The protein below binds the small molecule below.
Small molecule (SMILES): CC(=O)N[C@H]1[C@H](O[C@H]2[C@H](O)[C@@H](NC(C)=O)CO[C@@H]2CO)O[C@H](CO)[C@@H](O)[C@@H]1O

Sequence of chain 1.A:
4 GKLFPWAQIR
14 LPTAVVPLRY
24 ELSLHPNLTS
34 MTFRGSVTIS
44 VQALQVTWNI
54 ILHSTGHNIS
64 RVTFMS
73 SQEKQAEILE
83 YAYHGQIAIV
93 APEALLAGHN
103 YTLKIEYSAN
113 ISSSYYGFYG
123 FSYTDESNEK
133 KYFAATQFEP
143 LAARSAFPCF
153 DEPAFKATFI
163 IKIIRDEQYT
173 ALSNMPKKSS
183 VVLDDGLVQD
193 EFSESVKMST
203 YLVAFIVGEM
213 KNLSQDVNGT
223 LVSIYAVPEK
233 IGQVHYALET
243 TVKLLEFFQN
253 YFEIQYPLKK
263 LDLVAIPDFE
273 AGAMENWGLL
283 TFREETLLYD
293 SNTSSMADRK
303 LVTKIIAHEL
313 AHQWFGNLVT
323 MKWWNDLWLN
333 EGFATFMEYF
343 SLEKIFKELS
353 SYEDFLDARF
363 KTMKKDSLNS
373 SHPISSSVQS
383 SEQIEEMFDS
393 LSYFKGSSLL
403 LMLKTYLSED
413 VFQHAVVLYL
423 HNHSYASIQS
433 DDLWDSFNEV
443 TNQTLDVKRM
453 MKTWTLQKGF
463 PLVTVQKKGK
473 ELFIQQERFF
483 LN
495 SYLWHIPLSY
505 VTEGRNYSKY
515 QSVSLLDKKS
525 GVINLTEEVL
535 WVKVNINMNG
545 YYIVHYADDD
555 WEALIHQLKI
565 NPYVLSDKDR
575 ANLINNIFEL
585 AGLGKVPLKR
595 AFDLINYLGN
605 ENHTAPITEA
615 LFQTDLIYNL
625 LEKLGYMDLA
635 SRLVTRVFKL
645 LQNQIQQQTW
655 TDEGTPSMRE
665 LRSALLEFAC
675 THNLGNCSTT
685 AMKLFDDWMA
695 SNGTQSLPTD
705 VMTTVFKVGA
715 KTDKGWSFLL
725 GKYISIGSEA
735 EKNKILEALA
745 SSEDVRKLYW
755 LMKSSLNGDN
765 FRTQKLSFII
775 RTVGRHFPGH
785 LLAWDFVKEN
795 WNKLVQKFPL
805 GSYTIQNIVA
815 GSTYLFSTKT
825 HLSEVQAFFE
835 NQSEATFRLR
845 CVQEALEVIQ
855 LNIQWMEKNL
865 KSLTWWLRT

Binding-site contacts:
Ligand atom O4 contacts residue ASP437 of chain 1.A at 4.2 Å.
Ligand atom C6 contacts residue GLU441 of chain 1.A at 3.9 Å.
Ligand atom O5 contacts residue HIS425 of chain 1.A at 3.1 Å (h-bond).
Ligand atom C1 contacts residue ASP437 of chain 1.A at 4.3 Å.
Ligand atom C6 contacts residue ASP434 of chain 1.A at 4.0 Å.
Ligand atom O7 contacts residue ASN424 of chain 1.A at 3.5 Å (h-bond).
Ligand atom O6 contacts residue HIS425 of chain 1.A at 4.0 Å.
Ligand atom C1 contacts residue HIS425 of chain 1.A at 4.0 Å.
Ligand atom C3 contacts residue ASP437 of chain 1.A at 4.4 Å.
Ligand atom C7 contacts residue ASN424 of chain 1.A at 3.4 Å.
Ligand atom C8 contacts residue LEU420 of chain 1.A at 4.5 Å (hydrophobic).
Ligand atom C5 contacts residue HIS425 of chain 1.A at 4.1 Å.
Ligand atom O5 contacts residue ASN424 of chain 1.A at 2.3 Å (h-bond).
Ligand atom O5 contacts residue ASP437 of chain 1.A at 4.4 Å.
Ligand atom N2 contacts residue ASN424 of chain 1.A at 2.9 Å (h-bond).
Ligand atom C4 contacts residue ASN424 of chain 1.A at 4.1 Å.
Ligand atom C3 contacts residue ASN424 of chain 1.A at 3.7 Å.
Ligand atom C1 contacts residue ASN424 of chain 1.A at 1.4 Å.
Ligand atom C2 contacts residue ASN424 of chain 1.A at 2.4 Å.
Ligand atom O6 contacts residue GLU441 of chain 1.A at 4.5 Å.
Ligand atom C4 contacts residue ASP437 of chain 1.A at 4.4 Å.
Ligand atom C6 contacts residue ASP437 of chain 1.A at 3.8 Å.
Ligand atom C5 contacts residue ASN424 of chain 1.A at 3.6 Å.
Ligand atom C5 contacts residue ASP437 of chain 1.A at 3.6 Å.
Ligand atom O7 contacts residue LEU420 of chain 1.A at 3.4 Å.
Ligand atom C7 contacts residue LEU420 of chain 1.A at 4.2 Å (hydrophobic).
Ligand atom C6 contacts residue HIS425 of chain 1.A at 3.9 Å.